The small molecule below binds the protein below.
Small molecule (SMILES): O=[N+]([O-])c1cccc(O[C@H]2O[C@H](CO)[C@H](O)[C@H](O)[C@H]2O)c1

Sequence of chain 1.E:
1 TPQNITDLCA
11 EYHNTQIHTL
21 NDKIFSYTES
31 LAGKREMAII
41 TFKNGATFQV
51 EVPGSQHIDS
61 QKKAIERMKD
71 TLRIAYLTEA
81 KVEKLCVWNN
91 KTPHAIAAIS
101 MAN

Sequence of chain 1.A:
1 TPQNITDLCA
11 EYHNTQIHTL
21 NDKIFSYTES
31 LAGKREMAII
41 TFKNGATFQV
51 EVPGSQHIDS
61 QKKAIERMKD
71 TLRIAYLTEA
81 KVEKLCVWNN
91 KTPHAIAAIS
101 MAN

Binding-site contacts:
Ligand atom O4 contacts residue GLN56 of chain 1.E at 3.1 Å.
Ligand atom O8 contacts residue GLY33 of chain 1.A at 3.2 Å (h-bond).
Ligand atom O8 contacts residue TYR12 of chain 1.E at 3.6 Å.
Ligand atom O7 contacts residue GLY33 of chain 1.A at 3.7 Å.
Ligand atom C7 contacts residue HIS13 of chain 1.E at 3.7 Å.
Ligand atom C3 contacts residue TRP88 of chain 1.E at 3.9 Å (hydrophobic).
Ligand atom O1 contacts residue TRP88 of chain 1.E at 4.2 Å.
Ligand atom C6 contacts residue HIS57 of chain 1.E at 3.8 Å.
Ligand atom C6 contacts residue TRP88 of chain 1.E at 3.6 Å (hydrophobic).
Ligand atom C6 contacts residue GLN61 of chain 1.E at 4.2 Å.
Ligand atom C4 contacts residue GLN56 of chain 1.E at 4.3 Å.
Ligand atom O1 contacts residue HIS13 of chain 1.E at 3.8 Å.
Ligand atom C5 contacts residue TRP88 of chain 1.E at 3.8 Å (hydrophobic).
Ligand atom O6 contacts residue HIS57 of chain 1.E at 4.3 Å.
Ligand atom C8 contacts residue TRP88 of chain 1.E at 4.3 Å (hydrophobic).
Ligand atom O3 contacts residue LYS91 of chain 1.E at 3.0 Å (salt-bridge).
Ligand atom O7 contacts residue TYR12 of chain 1.E at 3.7 Å.
Ligand atom O3 contacts residue TRP88 of chain 1.E at 3.9 Å.
Ligand atom O6 contacts residue TRP88 of chain 1.E at 3.8 Å.
Ligand atom C2 contacts residue ASN90 of chain 1.E at 4.2 Å.
Ligand atom C4 contacts residue TRP88 of chain 1.E at 3.9 Å (hydrophobic).
Ligand atom C3 contacts residue ASN90 of chain 1.E at 4.0 Å.
Ligand atom O2 contacts residue ASN90 of chain 1.E at 3.4 Å (h-bond).
Ligand atom C6 contacts residue GLN56 of chain 1.E at 4.1 Å.
Ligand atom C4 contacts residue LYS91 of chain 1.E at 3.9 Å.
Ligand atom O3 contacts residue ASN90 of chain 1.E at 3.1 Å (h-bond).
Ligand atom N1 contacts residue GLY33 of chain 1.A at 4.1 Å.
Ligand atom O8 contacts residue GLN61 of chain 1.E at 4.1 Å.
Ligand atom N1 contacts residue TYR12 of chain 1.E at 3.8 Å.
Ligand atom C11 contacts residue HIS13 of chain 1.E at 3.8 Å.
Ligand atom O5 contacts residue GLN56 of chain 1.E at 3.7 Å.
Ligand atom O6 contacts residue GLN61 of chain 1.E at 3.5 Å (h-bond).
Ligand atom O6 contacts residue GLN56 of chain 1.E at 3.7 Å.
Ligand atom C3 contacts residue LYS91 of chain 1.E at 3.7 Å.
Ligand atom O4 contacts residue LYS91 of chain 1.E at 3.0 Å (salt-bridge).
Ligand atom C12 contacts residue HIS13 of chain 1.E at 3.1 Å.
Ligand atom O4 contacts residue GLU51 of chain 1.E at 3.0 Å (salt-bridge).
Ligand atom C2 contacts residue LYS91 of chain 1.E at 4.0 Å.
Ligand atom O8 contacts residue TRP88 of chain 1.E at 4.0 Å.
Ligand atom C4 contacts residue GLU51 of chain 1.E at 3.5 Å.